Sequence of chain 1.A:
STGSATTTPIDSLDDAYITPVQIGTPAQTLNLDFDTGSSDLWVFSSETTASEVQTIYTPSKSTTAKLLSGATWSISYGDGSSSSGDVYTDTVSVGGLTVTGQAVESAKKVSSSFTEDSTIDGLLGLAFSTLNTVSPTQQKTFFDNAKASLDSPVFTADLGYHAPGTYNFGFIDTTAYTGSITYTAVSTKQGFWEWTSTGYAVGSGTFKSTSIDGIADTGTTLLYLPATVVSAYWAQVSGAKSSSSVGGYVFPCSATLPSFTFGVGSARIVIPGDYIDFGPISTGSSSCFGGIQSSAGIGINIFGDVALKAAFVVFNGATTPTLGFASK

This protein binds this small molecule.
Small molecule (SMILES): CC[C@H](C)[C@@H](C=O)NC(=O)[C@@H](NC(=O)C[C@H](O)[C@H](CC(C)C)NC(=O)[C@H](Cc1cnc[nH]1)NC(=O)[C@H](Cc1ccccc1)NC(=O)[C@@H]1CCCN1)C(C)C

Binding-site contacts:
Ligand atom CD2 contacts residue ASP80 of chain 1.A at 3.5 Å.
Ligand atom N contacts residue ASP80 of chain 1.A at 3.0 Å (salt-bridge).
Ligand atom CD2 contacts residue ASP15 of chain 1.A at 3.5 Å.
Ligand atom O contacts residue GLY79 of chain 1.A at 3.2 Å (h-bond).
Ligand atom O contacts residue THR221 of chain 1.A at 3.3 Å.
Ligand atom ND1 contacts residue GLY79 of chain 1.A at 3.6 Å.
Ligand atom CD2 contacts residue THR221 of chain 1.A at 3.2 Å.
Ligand atom CB contacts residue GLY220 of chain 1.A at 3.5 Å.
Ligand atom CA contacts residue ASP80 of chain 1.A at 3.6 Å.
Ligand atom CD2 contacts residue ILE303 of chain 1.A at 3.6 Å (hydrophobic).
Ligand atom CD1 contacts residue TYR78 of chain 1.A at 3.3 Å (hydrophobic).
Ligand atom CH contacts residue ASP35 of chain 1.A at 3.3 Å.
Ligand atom NE2 contacts residue ILE303 of chain 1.A at 3.1 Å.
Ligand atom CA contacts residue THR222 of chain 1.A at 3.6 Å.
Ligand atom CD2 contacts residue TYR78 of chain 1.A at 3.6 Å (hydrophobic).
Ligand atom CG1 contacts residue TYR78 of chain 1.A at 3.6 Å (hydrophobic).
Ligand atom CD1 contacts residue ASP33 of chain 1.A at 3.4 Å.
Ligand atom CE1 contacts residue ILE121 of chain 1.A at 3.6 Å (hydrophobic).
Ligand atom OH contacts residue ASP35 of chain 1.A at 2.6 Å (salt-bridge).
Ligand atom CM contacts residue ASP218 of chain 1.A at 3.6 Å.
Ligand atom N contacts residue SER77 of chain 1.A at 3.0 Å (h-bond).
Ligand atom CG1 contacts residue GLY37 of chain 1.A at 3.5 Å.
Ligand atom C contacts residue GLY37 of chain 1.A at 3.7 Å.
Ligand atom OH contacts residue ASP218 of chain 1.A at 2.6 Å (salt-bridge).
Ligand atom CB contacts residue THR222 of chain 1.A at 3.6 Å.
Ligand atom O contacts residue TYR78 of chain 1.A at 3.7 Å.
Ligand atom O contacts residue TYR78 of chain 1.A at 3.3 Å.
Ligand atom CG contacts residue GLY220 of chain 1.A at 3.6 Å.
Ligand atom N contacts residue GLY220 of chain 1.A at 3.3 Å (h-bond).
Ligand atom O contacts residue GLY79 of chain 1.A at 2.8 Å (h-bond).
Ligand atom O contacts residue THR222 of chain 1.A at 3.1 Å (h-bond).
Ligand atom N contacts residue THR222 of chain 1.A at 2.9 Å (h-bond).
Ligand atom CB contacts residue ASP35 of chain 1.A at 3.3 Å.
Ligand atom CA contacts residue THR221 of chain 1.A at 3.6 Å.
Ligand atom CZ contacts residue ASP118 of chain 1.A at 3.5 Å.
Ligand atom N contacts residue GLY37 of chain 1.A at 2.9 Å (h-bond).
Ligand atom CG2 contacts residue SER77 of chain 1.A at 3.5 Å.
Ligand atom CM contacts residue GLY37 of chain 1.A at 3.5 Å.
Ligand atom N contacts residue THR221 of chain 1.A at 3.6 Å.
Ligand atom O contacts residue ASP80 of chain 1.A at 3.1 Å (salt-bridge).